Sequence of chain 1.E:
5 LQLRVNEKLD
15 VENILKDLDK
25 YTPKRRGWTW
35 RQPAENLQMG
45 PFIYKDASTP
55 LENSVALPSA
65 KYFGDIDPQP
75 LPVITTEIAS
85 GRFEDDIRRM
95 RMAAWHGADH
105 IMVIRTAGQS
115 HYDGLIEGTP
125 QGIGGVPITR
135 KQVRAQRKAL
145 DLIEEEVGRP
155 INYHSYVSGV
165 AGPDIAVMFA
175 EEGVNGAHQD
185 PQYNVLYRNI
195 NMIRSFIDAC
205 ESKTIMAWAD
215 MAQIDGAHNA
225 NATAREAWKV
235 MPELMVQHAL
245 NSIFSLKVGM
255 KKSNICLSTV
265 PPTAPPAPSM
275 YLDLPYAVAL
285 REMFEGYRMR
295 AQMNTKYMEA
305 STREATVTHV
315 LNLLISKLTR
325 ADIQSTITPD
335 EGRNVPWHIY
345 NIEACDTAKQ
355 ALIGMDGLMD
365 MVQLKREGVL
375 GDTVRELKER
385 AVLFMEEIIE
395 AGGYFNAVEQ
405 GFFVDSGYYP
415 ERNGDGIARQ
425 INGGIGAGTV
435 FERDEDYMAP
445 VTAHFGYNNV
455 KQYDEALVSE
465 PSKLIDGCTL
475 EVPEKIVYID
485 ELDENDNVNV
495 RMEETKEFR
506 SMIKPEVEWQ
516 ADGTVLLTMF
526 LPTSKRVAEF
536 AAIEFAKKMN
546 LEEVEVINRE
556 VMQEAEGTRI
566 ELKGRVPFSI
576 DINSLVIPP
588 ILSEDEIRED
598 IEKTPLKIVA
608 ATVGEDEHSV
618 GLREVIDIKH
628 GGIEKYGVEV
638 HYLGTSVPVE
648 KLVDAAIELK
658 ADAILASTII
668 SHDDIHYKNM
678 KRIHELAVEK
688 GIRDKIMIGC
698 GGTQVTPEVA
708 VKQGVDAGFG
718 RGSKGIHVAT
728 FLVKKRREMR

This protein binds this small molecule.
Small molecule (SMILES): C[C@H]1O[C@@H](n2cnc3c(N)ncnc32)[C@H](O)[C@@H]1O

Binding-site contacts:
Ligand atom N3 contacts residue ASP487 of chain 1.E at 4.2 Å.
Ligand atom N1 contacts residue LEU486 of chain 1.E at 3.4 Å (h-bond).
Ligand atom C4 contacts residue LEU486 of chain 1.E at 4.0 Å (hydrophobic).
Ligand atom N3 contacts residue LEU486 of chain 1.E at 3.9 Å.
Ligand atom N7 contacts residue LEU486 of chain 1.E at 4.1 Å.
Ligand atom N9 contacts residue LEU486 of chain 1.E at 4.0 Å.
Ligand atom C5 contacts residue LEU486 of chain 1.E at 4.2 Å (hydrophobic).
Ligand atom C2' contacts residue LEU486 of chain 1.E at 4.3 Å (hydrophobic).
Ligand atom C2 contacts residue ASP487 of chain 1.E at 4.0 Å.
Ligand atom O3' contacts residue ASP487 of chain 1.E at 3.9 Å.
Ligand atom O2' contacts residue LEU486 of chain 1.E at 3.7 Å.
Ligand atom C2 contacts residue LEU486 of chain 1.E at 3.3 Å (hydrophobic).
Ligand atom C8 contacts residue LEU486 of chain 1.E at 3.6 Å (hydrophobic).
Ligand atom C6 contacts residue LEU486 of chain 1.E at 4.0 Å (hydrophobic).
Ligand atom C1' contacts residue LEU486 of chain 1.E at 4.4 Å (hydrophobic).
Ligand atom O3' contacts residue PRO124 of chain 1.E at 4.0 Å.
Ligand atom C3' contacts residue ASP487 of chain 1.E at 4.5 Å.
Ligand atom O2' contacts residue GLU121 of chain 1.E at 3.8 Å.